Sequence of chain 1.A:
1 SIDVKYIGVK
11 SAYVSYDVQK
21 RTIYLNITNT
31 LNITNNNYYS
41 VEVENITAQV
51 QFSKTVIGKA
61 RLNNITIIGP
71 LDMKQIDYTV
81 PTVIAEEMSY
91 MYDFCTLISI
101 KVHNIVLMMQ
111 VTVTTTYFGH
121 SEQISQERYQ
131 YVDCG

This small molecule binds to this protein.
Small molecule (SMILES): CC(=O)N[C@@H]1[C@@H](O)[C@H](O)[C@@H](CO)O[C@H]1O

Binding-site contacts:
Ligand atom C2 contacts residue ASN26 of chain 1.A at 2.5 Å.
Ligand atom O7 contacts residue ASN26 of chain 1.A at 3.8 Å.
Ligand atom C4 contacts residue ASN26 of chain 1.A at 4.2 Å.
Ligand atom O6 contacts residue ASN26 of chain 1.A at 4.5 Å.
Ligand atom C1 contacts residue ASN26 of chain 1.A at 1.4 Å.
Ligand atom C4 contacts residue NAG1 of chain 1.J at 4.4 Å.
Ligand atom C8 contacts residue LEU25 of chain 1.A at 3.6 Å (hydrophobic).
Ligand atom O3 contacts residue NAG1 of chain 1.J at 4.3 Å.
Ligand atom C7 contacts residue ASN26 of chain 1.A at 3.1 Å.
Ligand atom C2 contacts residue NAG1 of chain 1.J at 4.4 Å.
Ligand atom N2 contacts residue ASN26 of chain 1.A at 2.5 Å (h-bond).
Ligand atom O5 contacts residue ASN26 of chain 1.A at 2.3 Å (h-bond).
Ligand atom N2 contacts residue LEU25 of chain 1.A at 4.5 Å.
Ligand atom C5 contacts residue ASN26 of chain 1.A at 3.6 Å.
Ligand atom C8 contacts residue ASN26 of chain 1.A at 3.5 Å.
Ligand atom C3 contacts residue ASN26 of chain 1.A at 3.8 Å.
Ligand atom C7 contacts residue NAG1 of chain 1.J at 4.3 Å.
Ligand atom O6 contacts residue NAG1 of chain 1.J at 3.8 Å.
Ligand atom O7 contacts residue NAG1 of chain 1.J at 3.5 Å (h-bond).